Binding-site contacts:
Ligand atom C09 contacts residue HIS88 of chain 2.B at 3.2 Å.
Ligand atom C04 contacts residue ALA35 of chain 2.B at 3.7 Å (hydrophobic).
Ligand atom C12 contacts residue HIS88 of chain 2.B at 3.9 Å.
Ligand atom C25 contacts residue VAL24 of chain 2.B at 4.0 Å (hydrophobic).
Ligand atom N08 contacts residue TYR87 of chain 2.B at 3.8 Å.
Ligand atom O28 contacts residue ALA155 of chain 2.B at 3.7 Å.
Ligand atom C11 contacts residue GLY91 of chain 2.B at 3.9 Å.
Ligand atom C29 contacts residue ASN143 of chain 2.B at 3.4 Å.
Ligand atom C29 contacts residue LYS142 of chain 2.B at 3.5 Å.
Ligand atom C23 contacts residue GLY91 of chain 2.B at 3.5 Å.
Ligand atom C29 contacts residue ALA155 of chain 2.B at 3.9 Å (hydrophobic).
Ligand atom C32 contacts residue GLU50 of chain 2.B at 3.5 Å.
Ligand atom C13 contacts residue TYR87 of chain 2.B at 3.7 Å (hydrophobic).
Ligand atom C22 contacts residue ASP95 of chain 2.B at 3.6 Å.
Ligand atom C09 contacts residue TYR87 of chain 2.B at 3.8 Å (hydrophobic).
Ligand atom C07 contacts residue LEU145 of chain 2.B at 3.5 Å (hydrophobic).
Ligand atom C21 contacts residue VAL16 of chain 2.B at 3.7 Å (hydrophobic).
Ligand atom C06 contacts residue LEU145 of chain 2.B at 3.9 Å (hydrophobic).
Ligand atom C22 contacts residue GLY91 of chain 2.B at 3.5 Å.
Ligand atom C32 contacts residue ASP156 of chain 2.B at 3.7 Å.
Ligand atom C24 contacts residue LEU145 of chain 2.B at 3.9 Å (hydrophobic).
Ligand atom C17 contacts residue ASP95 of chain 2.B at 3.9 Å.
Ligand atom C04 contacts residue THR85 of chain 2.B at 3.9 Å.
Ligand atom C01 contacts residue THR85 of chain 2.B at 3.4 Å.
Ligand atom C32 contacts residue LEU83 of chain 2.B at 3.9 Å (hydrophobic).
Ligand atom C01 contacts residue LEU83 of chain 2.B at 3.5 Å (hydrophobic).
Ligand atom O02 contacts residue THR85 of chain 2.B at 4.0 Å.
Ligand atom C04 contacts residue VAL24 of chain 2.B at 3.9 Å (hydrophobic).
Ligand atom O02 contacts residue LYS37 of chain 2.B at 3.6 Å.
Ligand atom O31 contacts residue LYS37 of chain 2.B at 3.6 Å.
Ligand atom C12 contacts residue VAL16 of chain 2.B at 3.8 Å (hydrophobic).
Ligand atom C01 contacts residue ALA35 of chain 2.B at 3.5 Å (hydrophobic).
Ligand atom C13 contacts residue VAL16 of chain 2.B at 3.8 Å (hydrophobic).
Ligand atom C26 contacts residue LEU145 of chain 2.B at 4.0 Å (hydrophobic).
Ligand atom C12 contacts residue TYR87 of chain 2.B at 3.5 Å (hydrophobic).
Ligand atom C07 contacts residue ALA35 of chain 2.B at 3.7 Å (hydrophobic).
Ligand atom C01 contacts residue LYS37 of chain 2.B at 3.6 Å.
Ligand atom N08 contacts residue HIS88 of chain 2.B at 3.0 Å (h-bond).
Ligand atom C16 contacts residue ASP95 of chain 2.B at 3.4 Å.
Ligand atom C14 contacts residue GLY91 of chain 2.B at 3.8 Å.

The protein below binds the small molecule below.
Small molecule (SMILES): COc1cc(-c2cncc(-c3ccc(C4CCN(C)CC4)cc3)c2C)cc(OC)c1OC

Sequence of chain 2.B:
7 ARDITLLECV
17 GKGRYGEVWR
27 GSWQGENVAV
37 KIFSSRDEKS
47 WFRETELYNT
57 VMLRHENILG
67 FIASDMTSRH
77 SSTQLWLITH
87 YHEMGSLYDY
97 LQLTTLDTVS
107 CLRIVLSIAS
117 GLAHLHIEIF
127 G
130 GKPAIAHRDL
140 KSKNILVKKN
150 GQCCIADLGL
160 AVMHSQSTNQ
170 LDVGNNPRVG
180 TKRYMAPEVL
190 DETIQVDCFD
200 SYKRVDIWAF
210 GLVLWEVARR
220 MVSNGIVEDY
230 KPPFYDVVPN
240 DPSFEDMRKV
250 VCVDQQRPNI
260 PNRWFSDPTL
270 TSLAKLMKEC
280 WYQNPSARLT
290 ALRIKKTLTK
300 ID